Sequence of chain 1.I:
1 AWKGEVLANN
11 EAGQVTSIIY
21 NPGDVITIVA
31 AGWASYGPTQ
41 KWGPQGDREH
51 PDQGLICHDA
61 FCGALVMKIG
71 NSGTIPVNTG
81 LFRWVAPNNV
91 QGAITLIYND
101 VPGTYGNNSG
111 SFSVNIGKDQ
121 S

Binding-site contacts:
Ligand atom C2 contacts residue TYR36 of chain 1.I at 3.8 Å (hydrophobic).
Ligand atom C5 contacts residue GLN53 of chain 1.I at 3.4 Å.
Ligand atom C3 contacts residue ASN107 of chain 1.I at 4.4 Å.
Ligand atom O2 contacts residue LRD1 of chain 1.LA at 2.8 Å (h-bond).
Ligand atom C5 contacts residue LRD1 of chain 1.LA at 3.6 Å.
Ligand atom O4 contacts residue ASP100 of chain 1.I at 3.0 Å (salt-bridge).
Ligand atom O3 contacts residue THR104 of chain 1.I at 3.2 Å.
Ligand atom C4 contacts residue THR104 of chain 1.I at 4.1 Å.
Ligand atom O3 contacts residue TYR36 of chain 1.I at 4.3 Å.
Ligand atom C6 contacts residue VAL101 of chain 1.I at 4.1 Å (hydrophobic).
Ligand atom C6 contacts residue CYS62 of chain 1.I at 4.4 Å (hydrophobic).
Ligand atom C6 contacts residue HIS50 of chain 1.I at 3.7 Å.
Ligand atom C4 contacts residue ASP100 of chain 1.I at 4.1 Å.
Ligand atom O3 contacts residue ASN107 of chain 1.I at 3.5 Å (h-bond).
Ligand atom O6 contacts residue HIS50 of chain 1.I at 2.7 Å (h-bond).
Ligand atom O3 contacts residue CA1 of chain 1.KA at 2.9 Å.
Ligand atom O6 contacts residue CYS62 of chain 1.I at 4.3 Å.
Ligand atom O4 contacts residue CA1 of chain 1.KA at 2.9 Å.
Ligand atom O5 contacts residue HIS50 of chain 1.I at 3.5 Å (h-bond).
Ligand atom C1 contacts residue LRD1 of chain 1.LA at 1.4 Å.
Ligand atom O4 contacts residue TYR36 of chain 1.I at 3.6 Å (h-bond).
Ligand atom O4 contacts residue THR104 of chain 1.I at 3.6 Å.
Ligand atom O5 contacts residue GLN53 of chain 1.I at 4.1 Å.
Ligand atom C4 contacts residue CA1 of chain 1.KA at 3.8 Å.
Ligand atom C6 contacts residue ASP100 of chain 1.I at 4.3 Å.
Ligand atom C6 contacts residue GLN53 of chain 1.I at 3.2 Å.
Ligand atom C3 contacts residue THR104 of chain 1.I at 4.2 Å.
Ligand atom C2 contacts residue ASN107 of chain 1.I at 4.0 Å.
Ligand atom C3 contacts residue CA1 of chain 1.KA at 3.8 Å.
Ligand atom C2 contacts residue LRD1 of chain 1.LA at 2.3 Å.
Ligand atom O4 contacts residue LRD1 of chain 1.LA at 4.4 Å.
Ligand atom O6 contacts residue PRO51 of chain 1.I at 4.2 Å.
Ligand atom O2 contacts residue ASN107 of chain 1.I at 3.2 Å (h-bond).
Ligand atom C5 contacts residue HIS50 of chain 1.I at 4.2 Å.
Ligand atom C2 contacts residue CA1 of chain 1.KA at 4.1 Å.
Ligand atom O5 contacts residue LRD1 of chain 1.LA at 2.3 Å (h-bond).
Ligand atom C4 contacts residue LRD1 of chain 1.LA at 4.0 Å.
Ligand atom C3 contacts residue LRD1 of chain 1.LA at 3.6 Å.
Ligand atom O6 contacts residue GLN53 of chain 1.I at 2.8 Å (h-bond).
Ligand atom O5 contacts residue TYR36 of chain 1.I at 4.0 Å.

The small molecule below binds the protein below.
Small molecule (SMILES): OC[C@H]1O[C@@H](O)[C@H](O)[C@@H](O)[C@H]1O